This protein binds this small molecule.
Small molecule (SMILES): N[C@@H](Cc1c[nH]c2ccccc12)C(=O)O

Sequence of chain 1.G:
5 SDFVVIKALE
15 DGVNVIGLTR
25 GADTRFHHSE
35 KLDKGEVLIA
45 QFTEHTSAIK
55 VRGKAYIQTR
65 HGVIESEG

Sequence of chain 1.F:
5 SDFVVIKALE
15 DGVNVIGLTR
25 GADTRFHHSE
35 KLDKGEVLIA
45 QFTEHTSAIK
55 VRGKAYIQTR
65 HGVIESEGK

Binding-site contacts:
Ligand atom N contacts residue THR28 of chain 1.F at 2.9 Å (h-bond).
Ligand atom C contacts residue GLY25 of chain 1.F at 3.4 Å.
Ligand atom C contacts residue SER51 of chain 1.F at 3.8 Å.
Ligand atom N contacts residue ASP27 of chain 1.F at 3.1 Å (salt-bridge).
Ligand atom CH2 contacts residue ILE20 of chain 1.G at 4.0 Å (hydrophobic).
Ligand atom CE3 contacts residue HIS32 of chain 1.G at 4.0 Å.
Ligand atom CZ2 contacts residue THR50 of chain 1.G at 4.0 Å.
Ligand atom NE1 contacts residue ALA44 of chain 1.G at 3.8 Å.
Ligand atom CA contacts residue THR23 of chain 1.F at 3.8 Å.
Ligand atom CE2 contacts residue GLN45 of chain 1.G at 3.9 Å.
Ligand atom CA contacts residue THR28 of chain 1.F at 3.2 Å.
Ligand atom CD1 contacts residue ALA52 of chain 1.F at 4.0 Å (hydrophobic).
Ligand atom O contacts residue GLY25 of chain 1.F at 3.1 Å (h-bond).
Ligand atom CZ3 contacts residue GLY21 of chain 1.G at 3.5 Å.
Ligand atom N contacts residue GLY25 of chain 1.F at 2.6 Å (h-bond).
Ligand atom C contacts residue THR50 of chain 1.G at 3.7 Å.
Ligand atom CE2 contacts residue ALA44 of chain 1.G at 4.0 Å (hydrophobic).
Ligand atom CD1 contacts residue SER51 of chain 1.F at 3.6 Å.
Ligand atom CG contacts residue SER51 of chain 1.F at 3.9 Å.
Ligand atom CA contacts residue SER51 of chain 1.F at 4.0 Å.
Ligand atom CH2 contacts residue GLY21 of chain 1.G at 3.5 Å.
Ligand atom CA contacts residue GLY25 of chain 1.F at 3.4 Å.
Ligand atom O contacts residue THR47 of chain 1.G at 3.3 Å (h-bond).
Ligand atom N contacts residue THR23 of chain 1.F at 2.8 Å (h-bond).
Ligand atom OXT contacts residue THR50 of chain 1.G at 2.5 Å (h-bond).
Ligand atom CB contacts residue THR23 of chain 1.F at 3.8 Å.
Ligand atom OXT contacts residue HIS49 of chain 1.G at 3.9 Å.
Ligand atom CB contacts residue SER51 of chain 1.F at 3.4 Å.
Ligand atom C contacts residue THR47 of chain 1.G at 3.3 Å.
Ligand atom CD1 contacts residue THR47 of chain 1.G at 3.9 Å.
Ligand atom OXT contacts residue GLY25 of chain 1.F at 4.0 Å.
Ligand atom CZ2 contacts residue ALA44 of chain 1.G at 4.0 Å (hydrophobic).
Ligand atom O contacts residue SER51 of chain 1.F at 3.1 Å (h-bond).
Ligand atom OXT contacts residue THR47 of chain 1.G at 2.5 Å (h-bond).
Ligand atom CB contacts residue THR28 of chain 1.F at 3.6 Å.
Ligand atom O contacts residue ARG24 of chain 1.F at 3.8 Å.
Ligand atom CZ2 contacts residue ILE53 of chain 1.G at 3.8 Å (hydrophobic).
Ligand atom N contacts residue ARG24 of chain 1.F at 3.9 Å.
Ligand atom CD1 contacts residue GLN45 of chain 1.G at 3.4 Å.
Ligand atom NE1 contacts residue GLN45 of chain 1.G at 2.7 Å (h-bond).